Binding-site contacts:
Ligand atom C2 contacts residue GLU570 of chain 1.A at 4.2 Å.
Ligand atom N5 contacts residue GLU570 of chain 1.A at 4.2 Å.
Ligand atom C4 contacts residue ASN633 of chain 1.A at 4.3 Å.
Ligand atom N9 contacts residue ASN633 of chain 1.A at 3.1 Å (h-bond).
Ligand atom C8 contacts residue GLU570 of chain 1.A at 3.9 Å.
Ligand atom C6 contacts residue GLU570 of chain 1.A at 3.7 Å.
Ligand atom C7 contacts residue GLU570 of chain 1.A at 3.7 Å.

This small molecule binds to this protein.
Small molecule (SMILES): Cc1cc(C)nc(N)c1

Sequence of chain 1.A:
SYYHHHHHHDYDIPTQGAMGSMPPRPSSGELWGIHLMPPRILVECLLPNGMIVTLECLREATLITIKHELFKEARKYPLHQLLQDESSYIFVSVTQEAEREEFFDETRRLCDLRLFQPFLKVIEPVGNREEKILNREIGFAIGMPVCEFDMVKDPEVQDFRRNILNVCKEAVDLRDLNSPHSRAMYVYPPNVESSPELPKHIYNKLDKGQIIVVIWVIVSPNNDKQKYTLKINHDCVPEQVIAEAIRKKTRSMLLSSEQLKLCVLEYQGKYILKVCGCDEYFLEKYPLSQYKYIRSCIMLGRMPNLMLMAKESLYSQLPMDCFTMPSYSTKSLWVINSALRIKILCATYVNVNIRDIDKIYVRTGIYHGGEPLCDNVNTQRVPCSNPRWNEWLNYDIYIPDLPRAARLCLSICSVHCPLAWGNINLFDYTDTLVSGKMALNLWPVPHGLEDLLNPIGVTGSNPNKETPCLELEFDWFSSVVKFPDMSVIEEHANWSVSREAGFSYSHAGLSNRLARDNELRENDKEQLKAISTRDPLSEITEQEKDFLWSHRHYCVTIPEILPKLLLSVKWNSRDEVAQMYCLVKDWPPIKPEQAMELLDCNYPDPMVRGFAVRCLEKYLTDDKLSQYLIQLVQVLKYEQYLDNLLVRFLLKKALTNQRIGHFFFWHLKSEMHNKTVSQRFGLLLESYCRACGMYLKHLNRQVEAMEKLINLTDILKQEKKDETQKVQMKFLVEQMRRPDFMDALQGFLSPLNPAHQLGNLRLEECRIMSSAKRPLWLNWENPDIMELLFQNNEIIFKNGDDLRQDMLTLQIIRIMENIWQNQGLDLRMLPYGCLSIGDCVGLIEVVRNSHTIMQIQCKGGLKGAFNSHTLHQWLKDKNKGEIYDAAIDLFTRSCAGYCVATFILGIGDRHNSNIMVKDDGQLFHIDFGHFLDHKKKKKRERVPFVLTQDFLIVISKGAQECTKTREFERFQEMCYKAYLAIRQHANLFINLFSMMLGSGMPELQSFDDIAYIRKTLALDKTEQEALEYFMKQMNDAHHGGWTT